Sequence of chain 1.T:
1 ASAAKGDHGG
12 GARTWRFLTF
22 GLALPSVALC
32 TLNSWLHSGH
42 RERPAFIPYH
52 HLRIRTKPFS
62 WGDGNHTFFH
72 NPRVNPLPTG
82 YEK

Sequence of chain 1.P:
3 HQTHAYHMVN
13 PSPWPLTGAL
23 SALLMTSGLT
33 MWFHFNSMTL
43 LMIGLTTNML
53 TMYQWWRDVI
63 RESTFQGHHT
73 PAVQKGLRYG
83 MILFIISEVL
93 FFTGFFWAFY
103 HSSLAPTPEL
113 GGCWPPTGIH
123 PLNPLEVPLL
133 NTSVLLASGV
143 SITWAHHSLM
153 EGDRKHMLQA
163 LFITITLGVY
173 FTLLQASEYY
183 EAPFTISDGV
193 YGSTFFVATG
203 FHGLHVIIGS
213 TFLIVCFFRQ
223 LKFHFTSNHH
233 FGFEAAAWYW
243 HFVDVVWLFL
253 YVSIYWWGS

Binding-site contacts:
Ligand atom C37 contacts residue PHE69 of chain 1.T at 4.1 Å (hydrophobic).
Ligand atom C1 contacts residue TRP62 of chain 1.T at 4.3 Å (hydrophobic).
Ligand atom C5 contacts residue ASN38 of chain 1.P at 4.3 Å.
Ligand atom C10 contacts residue ASN38 of chain 1.P at 4.3 Å.
Ligand atom O55 contacts residue TRP62 of chain 1.T at 3.9 Å.
Ligand atom O6 contacts residue MET40 of chain 1.P at 4.2 Å.
Ligand atom C11 contacts residue MET40 of chain 1.P at 3.5 Å (hydrophobic).
Ligand atom C25 contacts residue PHE69 of chain 1.T at 4.3 Å (hydrophobic).
Ligand atom O55 contacts residue GLY63 of chain 1.T at 3.4 Å (h-bond).
Ligand atom O1 contacts residue MET40 of chain 1.P at 4.0 Å.
Ligand atom C2 contacts residue GLY63 of chain 1.T at 4.2 Å.
Ligand atom O49 contacts residue GLY63 of chain 1.T at 3.7 Å.
Ligand atom C1 contacts residue GLY63 of chain 1.T at 3.8 Å.
Ligand atom C43 contacts residue PHE69 of chain 1.T at 4.2 Å (hydrophobic).
Ligand atom C57 contacts residue MET40 of chain 1.P at 3.8 Å (hydrophobic).
Ligand atom O61 contacts residue MET40 of chain 1.P at 4.3 Å.
Ligand atom O1 contacts residue ASN38 of chain 1.P at 4.4 Å.
Ligand atom C11 contacts residue SER39 of chain 1.P at 4.1 Å.

The protein below binds the small molecule below.
Small molecule (SMILES): CCCCCCCCCCO[C@@H]1O[C@H](CO)[C@@H](O[C@H]2O[C@H](CO)[C@@H](O)[C@H](O)[C@H]2O)[C@H](O)[C@H]1O